The small molecule below binds the protein below.
Small molecule (SMILES): Nc1nc2c(ncn2[C@@H]2O[C@H](CO[P](=O)(O)O[P](=O)(O)OP(O)(O)=S)[C@@H](O)[C@H]2O)c(=O)[nH]1

Sequence of chain 1.B:
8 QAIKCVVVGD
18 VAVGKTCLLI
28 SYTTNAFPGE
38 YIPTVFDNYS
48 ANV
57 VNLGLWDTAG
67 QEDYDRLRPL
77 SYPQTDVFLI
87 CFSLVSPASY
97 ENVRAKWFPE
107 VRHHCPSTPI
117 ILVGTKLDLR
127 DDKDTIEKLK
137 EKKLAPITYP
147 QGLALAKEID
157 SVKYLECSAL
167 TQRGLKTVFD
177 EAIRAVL

Binding-site contacts:
Ligand atom N2 contacts residue LEU166 of chain 1.B at 3.4 Å.
Ligand atom O2B contacts residue LYS22 of chain 1.B at 2.8 Å (salt-bridge).
Ligand atom PB contacts residue LYS22 of chain 1.B at 3.6 Å.
Ligand atom N1 contacts residue ASP124 of chain 1.B at 2.6 Å (salt-bridge).
Ligand atom O3A contacts residue GLY21 of chain 1.B at 3.4 Å (h-bond).
Ligand atom O1A contacts residue TYR38 of chain 1.B at 2.9 Å.
Ligand atom S1G contacts residue ALA19 of chain 1.B at 3.6 Å (h-bond).
Ligand atom O2A contacts residue GLY21 of chain 1.B at 3.0 Å.
Ligand atom O1B contacts residue LYS22 of chain 1.B at 3.1 Å (salt-bridge).
Ligand atom O2G contacts residue MG1 of chain 1.H at 2.4 Å.
Ligand atom O3A contacts residue ALA19 of chain 1.B at 3.2 Å.
Ligand atom O2B contacts residue VAL20 of chain 1.B at 2.9 Å (h-bond).
Ligand atom O3G contacts residue LYS22 of chain 1.B at 2.6 Å (salt-bridge).
Ligand atom C6 contacts residue ASP124 of chain 1.B at 3.4 Å.
Ligand atom O2A contacts residue LYS22 of chain 1.B at 3.4 Å (salt-bridge).
Ligand atom PB contacts residue ALA19 of chain 1.B at 3.5 Å.
Ligand atom O6 contacts residue ASP124 of chain 1.B at 3.4 Å (salt-bridge).
Ligand atom O3G contacts residue GLY66 of chain 1.B at 3.1 Å (h-bond).
Ligand atom O6 contacts residue SER164 of chain 1.B at 3.5 Å (h-bond).
Ligand atom O6 contacts residue ALA165 of chain 1.B at 3.0 Å (h-bond).
Ligand atom O1B contacts residue MG1 of chain 1.H at 2.6 Å.
Ligand atom O1B contacts residue THR23 of chain 1.B at 3.0 Å (h-bond).
Ligand atom O2B contacts residue GLY21 of chain 1.B at 2.8 Å (h-bond).
Ligand atom O3B contacts residue ALA19 of chain 1.B at 3.0 Å (h-bond).
Ligand atom C5' contacts residue ALA19 of chain 1.B at 3.6 Å (hydrophobic).
Ligand atom O3G contacts residue MG1 of chain 1.H at 3.5 Å.
Ligand atom O2G contacts residue THR41 of chain 1.B at 3.0 Å (h-bond).
Ligand atom O6 contacts residue LEU166 of chain 1.B at 3.3 Å (h-bond).
Ligand atom S1G contacts residue TYR38 of chain 1.B at 3.2 Å (h-bond).
Ligand atom C2 contacts residue ASP124 of chain 1.B at 3.5 Å.
Ligand atom N2 contacts residue ASP124 of chain 1.B at 2.8 Å (salt-bridge).
Ligand atom O3B contacts residue TYR38 of chain 1.B at 3.5 Å (h-bond).
Ligand atom PB contacts residue GLY21 of chain 1.B at 3.5 Å.
Ligand atom O2B contacts residue ALA19 of chain 1.B at 3.2 Å (h-bond).
Ligand atom PG contacts residue MG1 of chain 1.H at 3.4 Å.
Ligand atom O2A contacts residue THR23 of chain 1.B at 3.1 Å (h-bond).
Ligand atom C5' contacts residue TYR38 of chain 1.B at 3.6 Å (hydrophobic).
Ligand atom O3A contacts residue TYR38 of chain 1.B at 3.5 Å.
Ligand atom O2A contacts residue CYS24 of chain 1.B at 3.1 Å (h-bond).
Ligand atom N1 contacts residue LEU166 of chain 1.B at 3.4 Å.